The small molecule below binds the protein below.
Small molecule (SMILES): CC(=O)N[C@H]1[C@H]([C@H](O)[C@H](O)CO)O[C@@](O)(C(=O)O)C[C@@H]1O

Binding-site contacts:
Ligand atom C9 contacts residue VAL42 of chain 1.JA at 3.9 Å (hydrophobic).
Ligand atom C4 contacts residue HIS52 of chain 1.JA at 4.0 Å.
Ligand atom C1 contacts residue HIS52 of chain 1.JA at 3.4 Å.
Ligand atom O8 contacts residue THR41 of chain 1.JA at 4.0 Å.
Ligand atom O10 contacts residue ASP49 of chain 1.JA at 4.0 Å.
Ligand atom C5 contacts residue THR41 of chain 1.JA at 4.0 Å.
Ligand atom O10 contacts residue ALA43 of chain 1.JA at 3.2 Å.
Ligand atom O7 contacts residue VAL42 of chain 1.JA at 3.3 Å (h-bond).
Ligand atom O1B contacts residue HIS52 of chain 1.JA at 3.4 Å.
Ligand atom C11 contacts residue HIS100 of chain 1.NA at 4.0 Å.
Ligand atom O9 contacts residue VAL42 of chain 1.JA at 3.3 Å (h-bond).
Ligand atom C11 contacts residue VAL42 of chain 1.JA at 4.1 Å (hydrophobic).
Ligand atom O4 contacts residue ALA50 of chain 1.JA at 2.4 Å (h-bond).
Ligand atom N5 contacts residue THR41 of chain 1.JA at 2.9 Å (h-bond).
Ligand atom C10 contacts residue PRO51 of chain 1.JA at 4.0 Å (hydrophobic).
Ligand atom C11 contacts residue ALA50 of chain 1.JA at 3.8 Å (hydrophobic).
Ligand atom O9 contacts residue ARG105 of chain 1.NA at 3.0 Å (salt-bridge).
Ligand atom C11 contacts residue ASP49 of chain 1.JA at 3.8 Å.
Ligand atom C9 contacts residue THR41 of chain 1.JA at 4.0 Å.
Ligand atom C10 contacts residue ALA43 of chain 1.JA at 3.7 Å (hydrophobic).
Ligand atom O10 contacts residue ALA50 of chain 1.JA at 3.1 Å (h-bond).
Ligand atom C9 contacts residue ARG105 of chain 1.NA at 3.7 Å.
Ligand atom O7 contacts residue ALA43 of chain 1.JA at 3.9 Å.
Ligand atom C10 contacts residue ALA50 of chain 1.JA at 3.5 Å (hydrophobic).
Ligand atom C7 contacts residue THR41 of chain 1.JA at 3.7 Å.
Ligand atom N5 contacts residue ALA43 of chain 1.JA at 4.4 Å.
Ligand atom C11 contacts residue ALA43 of chain 1.JA at 3.5 Å (hydrophobic).
Ligand atom N5 contacts residue ALA50 of chain 1.JA at 3.5 Å (h-bond).
Ligand atom C11 contacts residue PRO51 of chain 1.JA at 3.7 Å (hydrophobic).
Ligand atom C10 contacts residue VAL42 of chain 1.JA at 4.3 Å (hydrophobic).
Ligand atom C4 contacts residue ALA50 of chain 1.JA at 3.5 Å (hydrophobic).
Ligand atom C7 contacts residue VAL42 of chain 1.JA at 3.8 Å (hydrophobic).
Ligand atom O10 contacts residue ASN48 of chain 1.JA at 3.3 Å (h-bond).
Ligand atom C8 contacts residue THR41 of chain 1.JA at 4.1 Å.
Ligand atom C11 contacts residue THR41 of chain 1.JA at 3.3 Å.
Ligand atom C6 contacts residue THR41 of chain 1.JA at 3.9 Å.
Ligand atom C5 contacts residue ALA50 of chain 1.JA at 4.0 Å (hydrophobic).
Ligand atom C10 contacts residue THR41 of chain 1.JA at 3.6 Å.
Ligand atom O10 contacts residue PRO51 of chain 1.JA at 4.4 Å.
Ligand atom O1A contacts residue HIS52 of chain 1.JA at 3.0 Å (h-bond).

Sequence of chain 1.NA:
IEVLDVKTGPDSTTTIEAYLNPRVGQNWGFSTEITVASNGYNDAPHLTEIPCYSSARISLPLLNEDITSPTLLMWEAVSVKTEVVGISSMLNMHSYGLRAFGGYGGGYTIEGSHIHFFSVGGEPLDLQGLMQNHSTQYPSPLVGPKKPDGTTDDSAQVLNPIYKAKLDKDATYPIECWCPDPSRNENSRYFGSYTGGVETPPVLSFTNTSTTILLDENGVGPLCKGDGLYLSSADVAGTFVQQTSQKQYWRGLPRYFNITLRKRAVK

Sequence of chain 1.JA:
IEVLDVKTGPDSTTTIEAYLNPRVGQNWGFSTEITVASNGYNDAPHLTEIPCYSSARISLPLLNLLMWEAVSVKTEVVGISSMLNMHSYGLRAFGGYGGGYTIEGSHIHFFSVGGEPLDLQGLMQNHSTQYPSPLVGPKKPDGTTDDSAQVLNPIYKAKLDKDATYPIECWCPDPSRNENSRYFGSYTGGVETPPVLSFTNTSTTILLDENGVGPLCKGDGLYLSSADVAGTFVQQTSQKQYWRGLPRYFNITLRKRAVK